Sequence of chain 1.A:
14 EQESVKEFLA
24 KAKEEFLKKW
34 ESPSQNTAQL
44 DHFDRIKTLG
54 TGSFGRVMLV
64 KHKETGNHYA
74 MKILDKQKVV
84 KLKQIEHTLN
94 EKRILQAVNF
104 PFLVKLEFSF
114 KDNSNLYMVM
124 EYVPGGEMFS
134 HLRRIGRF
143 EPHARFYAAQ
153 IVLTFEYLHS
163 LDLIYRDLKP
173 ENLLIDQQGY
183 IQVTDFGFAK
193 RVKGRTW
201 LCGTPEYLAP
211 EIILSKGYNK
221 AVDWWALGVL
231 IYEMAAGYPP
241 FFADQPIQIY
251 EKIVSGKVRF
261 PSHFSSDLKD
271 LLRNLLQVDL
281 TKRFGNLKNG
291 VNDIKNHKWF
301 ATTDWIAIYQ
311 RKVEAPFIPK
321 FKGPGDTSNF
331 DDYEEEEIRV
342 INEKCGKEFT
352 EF

Binding-site contacts:
Ligand atom C11 contacts residue LEU155 of chain 1.A at 3.9 Å (hydrophobic).
Ligand atom S contacts residue SER17 of chain 1.A at 4.0 Å.
Ligand atom N contacts residue VAL18 of chain 1.A at 3.8 Å.
Ligand atom C10 contacts residue PHE103 of chain 1.A at 3.9 Å (hydrophobic).
Ligand atom C10 contacts residue LEU155 of chain 1.A at 3.7 Å (hydrophobic).
Ligand atom C3 contacts residue ILE306 of chain 1.A at 4.1 Å (hydrophobic).
Ligand atom O contacts residue LYS295 of chain 1.A at 2.9 Å (salt-bridge).
Ligand atom C4 contacts residue ILE306 of chain 1.A at 3.6 Å (hydrophobic).
Ligand atom C8 contacts residue VAL18 of chain 1.A at 3.9 Å (hydrophobic).
Ligand atom C5 contacts residue LEU155 of chain 1.A at 3.4 Å (hydrophobic).
Ligand atom C7 contacts residue VAL18 of chain 1.A at 4.2 Å (hydrophobic).
Ligand atom O contacts residue LEU155 of chain 1.A at 3.5 Å.
Ligand atom N1 contacts residue VAL18 of chain 1.A at 3.7 Å.
Ligand atom O1 contacts residue GLU158 of chain 1.A at 3.7 Å.
Ligand atom C5 contacts residue LYS295 of chain 1.A at 3.5 Å.
Ligand atom C9 contacts residue GLU158 of chain 1.A at 3.9 Å.
Ligand atom C4 contacts residue TYR309 of chain 1.A at 3.8 Å (hydrophobic).
Ligand atom C7 contacts residue PHE21 of chain 1.A at 3.7 Å (hydrophobic).
Ligand atom N contacts residue ILE306 of chain 1.A at 2.9 Å.
Ligand atom C8 contacts residue PHE21 of chain 1.A at 4.0 Å (hydrophobic).
Ligand atom O1 contacts residue LYS295 of chain 1.A at 3.4 Å (salt-bridge).
Ligand atom C5 contacts residue ILE306 of chain 1.A at 4.2 Å (hydrophobic).
Ligand atom C2 contacts residue VAL18 of chain 1.A at 3.8 Å (hydrophobic).
Ligand atom C10 contacts residue GLU158 of chain 1.A at 3.7 Å.
Ligand atom C4 contacts residue LEU155 of chain 1.A at 4.1 Å (hydrophobic).
Ligand atom N1 contacts residue SER17 of chain 1.A at 2.8 Å (h-bond).
Ligand atom O1 contacts residue LEU155 of chain 1.A at 3.5 Å.
Ligand atom C9 contacts residue LEU22 of chain 1.A at 3.7 Å (hydrophobic).
Ligand atom C2 contacts residue SER17 of chain 1.A at 3.8 Å.
Ligand atom C8 contacts residue LEU22 of chain 1.A at 3.8 Å (hydrophobic).
Ligand atom C2 contacts residue ILE306 of chain 1.A at 3.4 Å (hydrophobic).
Ligand atom N1 contacts residue ILE306 of chain 1.A at 3.6 Å.
Ligand atom C11 contacts residue PHE103 of chain 1.A at 4.1 Å (hydrophobic).
Ligand atom C8 contacts residue GLU158 of chain 1.A at 3.6 Å.
Ligand atom C11 contacts residue TYR309 of chain 1.A at 4.0 Å (hydrophobic).
Ligand atom C9 contacts residue PHE21 of chain 1.A at 4.0 Å (hydrophobic).
Ligand atom C1 contacts residue ILE306 of chain 1.A at 3.6 Å (hydrophobic).
Ligand atom C contacts residue PHE21 of chain 1.A at 3.7 Å (hydrophobic).
Ligand atom O contacts residue TRP305 of chain 1.A at 3.3 Å.
Ligand atom C4 contacts residue TRP305 of chain 1.A at 4.0 Å (hydrophobic).

The small molecule below binds the protein below.
Small molecule (SMILES): Nc1nc([C@H]2CC(=O)OC23CCCCC3)cs1